Sequence of chain 4.A:
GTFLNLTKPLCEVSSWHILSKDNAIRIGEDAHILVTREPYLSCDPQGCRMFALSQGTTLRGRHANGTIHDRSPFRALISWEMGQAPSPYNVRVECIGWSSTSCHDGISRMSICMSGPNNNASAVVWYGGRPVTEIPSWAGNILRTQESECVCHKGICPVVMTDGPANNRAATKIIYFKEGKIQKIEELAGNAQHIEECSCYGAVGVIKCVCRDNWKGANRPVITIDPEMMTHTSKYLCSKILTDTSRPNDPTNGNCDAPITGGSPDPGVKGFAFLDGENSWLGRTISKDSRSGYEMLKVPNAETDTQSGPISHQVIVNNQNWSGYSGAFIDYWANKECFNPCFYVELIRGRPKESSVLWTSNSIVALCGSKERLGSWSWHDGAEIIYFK

Binding-site contacts:
Ligand atom O7 contacts residue TYR389 of chain 4.A at 3.3 Å.
Ligand atom O5 contacts residue ASN67 of chain 1.A at 2.3 Å (h-bond).
Ligand atom O7 contacts residue ASN67 of chain 1.A at 3.2 Å (h-bond).
Ligand atom C8 contacts residue LEU360 of chain 1.A at 3.5 Å (hydrophobic).
Ligand atom C3 contacts residue ASN67 of chain 1.A at 3.8 Å.
Ligand atom N2 contacts residue ASN67 of chain 1.A at 2.9 Å (h-bond).
Ligand atom C2 contacts residue ASN67 of chain 1.A at 2.4 Å.
Ligand atom N2 contacts residue LEU360 of chain 1.A at 3.8 Å.
Ligand atom C8 contacts residue ARG64 of chain 1.A at 3.6 Å.
Ligand atom C8 contacts residue ASN67 of chain 1.A at 4.5 Å.
Ligand atom C5 contacts residue ASN67 of chain 1.A at 3.6 Å.
Ligand atom O5 contacts residue TYR389 of chain 4.A at 4.2 Å.
Ligand atom C2 contacts residue TYR389 of chain 4.A at 4.2 Å (hydrophobic).
Ligand atom C7 contacts residue ARG64 of chain 1.A at 3.6 Å.
Ligand atom C1 contacts residue LEU360 of chain 1.A at 4.4 Å (hydrophobic).
Ligand atom O7 contacts residue ARG64 of chain 1.A at 3.0 Å (salt-bridge).
Ligand atom C7 contacts residue LEU360 of chain 1.A at 3.8 Å (hydrophobic).
Ligand atom C1 contacts residue ASN67 of chain 1.A at 1.4 Å.
Ligand atom C4 contacts residue ASN67 of chain 1.A at 4.2 Å.
Ligand atom C7 contacts residue TYR389 of chain 4.A at 4.5 Å (hydrophobic).
Ligand atom C7 contacts residue ASN67 of chain 1.A at 3.3 Å.
Ligand atom C1 contacts residue TYR389 of chain 4.A at 4.0 Å (hydrophobic).

The protein below binds the small molecule below.
Small molecule (SMILES): CC(=O)N[C@H]1[C@H](O[C@H]2[C@H](O)[C@@H](NC(C)=O)CO[C@@H]2CO)O[C@H](CO)[C@@H](O[C@@H]2O[C@H](CO)[C@@H](O)[C@H](O)[C@@H]2O)[C@@H]1O

Sequence of chain 1.A:
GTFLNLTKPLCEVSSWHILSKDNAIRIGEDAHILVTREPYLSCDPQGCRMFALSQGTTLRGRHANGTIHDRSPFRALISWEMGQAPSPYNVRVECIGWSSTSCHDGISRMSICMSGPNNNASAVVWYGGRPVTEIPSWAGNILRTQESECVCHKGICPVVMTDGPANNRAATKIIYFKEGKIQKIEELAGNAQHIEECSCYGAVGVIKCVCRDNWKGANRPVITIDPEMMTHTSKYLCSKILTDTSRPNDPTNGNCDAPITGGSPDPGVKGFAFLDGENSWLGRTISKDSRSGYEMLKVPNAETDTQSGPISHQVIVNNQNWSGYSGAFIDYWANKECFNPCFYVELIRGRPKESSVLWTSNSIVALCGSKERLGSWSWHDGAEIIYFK